This small molecule binds to this protein.
Small molecule (SMILES): C=CC1=C(C)/C(=C/c2[nH]c(/C=C3\N=C(/C=C4\NC(=O)C(C)=C4C=C)C(C)=C3CCC(=O)O)c(CCC(=O)O)c2C)NC1=O

Sequence of chain 1.A:
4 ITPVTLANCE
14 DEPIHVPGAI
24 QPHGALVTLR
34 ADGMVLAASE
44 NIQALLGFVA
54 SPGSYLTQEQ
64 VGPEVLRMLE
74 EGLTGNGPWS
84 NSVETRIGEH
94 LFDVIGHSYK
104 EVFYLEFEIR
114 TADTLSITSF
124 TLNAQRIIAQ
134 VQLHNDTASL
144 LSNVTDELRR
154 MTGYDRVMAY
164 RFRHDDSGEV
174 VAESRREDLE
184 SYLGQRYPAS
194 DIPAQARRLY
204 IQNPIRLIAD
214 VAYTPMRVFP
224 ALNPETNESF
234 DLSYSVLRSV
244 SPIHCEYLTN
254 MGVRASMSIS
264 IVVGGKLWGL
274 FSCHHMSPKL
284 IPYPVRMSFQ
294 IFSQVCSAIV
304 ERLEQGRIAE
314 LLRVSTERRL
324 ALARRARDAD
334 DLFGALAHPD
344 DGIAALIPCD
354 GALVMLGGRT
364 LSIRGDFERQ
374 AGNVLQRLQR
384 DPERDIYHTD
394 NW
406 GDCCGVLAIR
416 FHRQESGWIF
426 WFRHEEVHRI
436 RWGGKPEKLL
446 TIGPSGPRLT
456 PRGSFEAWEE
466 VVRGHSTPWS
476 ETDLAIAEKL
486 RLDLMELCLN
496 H

Binding-site contacts:
Ligand atom O2D contacts residue TYR203 of chain 1.A at 3.5 Å (h-bond).
Ligand atom O1D contacts residue ILE17 of chain 1.A at 3.6 Å.
Ligand atom CAC contacts residue CYS12 of chain 1.A at 2.8 Å (hydrophobic).
Ligand atom CHA contacts residue HIS247 of chain 1.A at 3.2 Å.
Ligand atom CBA contacts residue TYR203 of chain 1.A at 3.0 Å (hydrophobic).
Ligand atom ND contacts residue ASP194 of chain 1.A at 2.9 Å (salt-bridge).
Ligand atom O1A contacts residue HIS277 of chain 1.A at 2.9 Å (h-bond).
Ligand atom CMA contacts residue TYR163 of chain 1.A at 3.3 Å (hydrophobic).
Ligand atom C4C contacts residue ASP194 of chain 1.A at 3.4 Å.
Ligand atom OC contacts residue TYR250 of chain 1.A at 3.2 Å.
Ligand atom O1D contacts residue ARG209 of chain 1.A at 2.4 Å (salt-bridge).
Ligand atom CHB contacts residue ASP194 of chain 1.A at 3.5 Å.
Ligand atom CAD contacts residue TYR203 of chain 1.A at 3.6 Å (hydrophobic).
Ligand atom C1D contacts residue PRO196 of chain 1.A at 3.6 Å (hydrophobic).
Ligand atom NC contacts residue ASP194 of chain 1.A at 3.1 Å (salt-bridge).
Ligand atom CBB contacts residue TYR185 of chain 1.A at 3.5 Å (hydrophobic).
Ligand atom O2A contacts residue TYR163 of chain 1.A at 2.8 Å (h-bond).
Ligand atom C1A contacts residue HIS247 of chain 1.A at 3.4 Å.
Ligand atom CBB contacts residue MET254 of chain 1.A at 3.3 Å (hydrophobic).
Ligand atom CAA contacts residue TYR203 of chain 1.A at 3.1 Å (hydrophobic).
Ligand atom O2D contacts residue ARG209 of chain 1.A at 2.5 Å (salt-bridge).
Ligand atom CGA contacts residue SER275 of chain 1.A at 2.9 Å.
Ligand atom OB contacts residue HIS277 of chain 1.A at 2.9 Å.
Ligand atom CMD contacts residue ILE17 of chain 1.A at 3.1 Å (hydrophobic).
Ligand atom CMB contacts residue TYR250 of chain 1.A at 2.5 Å (hydrophobic).
Ligand atom C4D contacts residue HIS247 of chain 1.A at 3.3 Å.
Ligand atom CGD contacts residue ARG209 of chain 1.A at 2.8 Å.
Ligand atom OB contacts residue TYR163 of chain 1.A at 3.0 Å (h-bond).
Ligand atom CBC contacts residue CYS12 of chain 1.A at 1.7 Å (hydrophobic).
Ligand atom C4B contacts residue TYR163 of chain 1.A at 3.5 Å (hydrophobic).
Ligand atom CBD contacts residue HIS247 of chain 1.A at 3.5 Å.
Ligand atom CMC contacts residue ARG453 of chain 1.A at 3.5 Å.
Ligand atom C1D contacts residue ASP194 of chain 1.A at 3.5 Å.
Ligand atom CMB contacts residue ASP194 of chain 1.A at 3.5 Å.
Ligand atom O1A contacts residue SER275 of chain 1.A at 2.8 Å (h-bond).
Ligand atom O2A contacts residue SER275 of chain 1.A at 2.7 Å (h-bond).
Ligand atom NA contacts residue HIS247 of chain 1.A at 3.6 Å.
Ligand atom NA contacts residue ASP194 of chain 1.A at 3.3 Å (salt-bridge).
Ligand atom C2B contacts residue TYR250 of chain 1.A at 3.3 Å (hydrophobic).
Ligand atom CHD contacts residue PRO196 of chain 1.A at 3.4 Å (hydrophobic).